The protein below binds the small molecule below.
Small molecule (SMILES): CC(=O)N[C@@H]1[C@@H](O)[C@H](O)[C@@H](CO)O[C@H]1O

Binding-site contacts:
Ligand atom O7 contacts residue ASN215 of chain 1.I at 3.9 Å.
Ligand atom C8 contacts residue ASN215 of chain 1.I at 4.5 Å.
Ligand atom C1 contacts residue ASN215 of chain 1.I at 1.4 Å.
Ligand atom O7 contacts residue LEU16 of chain 1.I at 4.2 Å.
Ligand atom C7 contacts residue ARG15 of chain 1.I at 4.5 Å.
Ligand atom O5 contacts residue ASN215 of chain 1.I at 2.3 Å (h-bond).
Ligand atom C2 contacts residue ASN215 of chain 1.I at 2.5 Å.
Ligand atom C5 contacts residue TYR13 of chain 1.I at 4.1 Å (hydrophobic).
Ligand atom O6 contacts residue TYR13 of chain 1.I at 4.0 Å.
Ligand atom C8 contacts residue LEU16 of chain 1.I at 4.0 Å (hydrophobic).
Ligand atom C8 contacts residue PRO14 of chain 1.I at 3.5 Å (hydrophobic).
Ligand atom C2 contacts residue PRO14 of chain 1.I at 3.8 Å (hydrophobic).
Ligand atom C4 contacts residue ASN215 of chain 1.I at 4.2 Å.
Ligand atom C7 contacts residue PRO14 of chain 1.I at 3.7 Å (hydrophobic).
Ligand atom O5 contacts residue TYR13 of chain 1.I at 4.3 Å.
Ligand atom C5 contacts residue ASN215 of chain 1.I at 3.6 Å.
Ligand atom C3 contacts residue ASN215 of chain 1.I at 3.9 Å.
Ligand atom N2 contacts residue ARG15 of chain 1.I at 4.2 Å.
Ligand atom N2 contacts residue PRO14 of chain 1.I at 2.9 Å (h-bond).
Ligand atom C1 contacts residue PRO14 of chain 1.I at 3.9 Å (hydrophobic).
Ligand atom N2 contacts residue ASN215 of chain 1.I at 2.9 Å (h-bond).
Ligand atom C1 contacts residue TYR13 of chain 1.I at 4.2 Å (hydrophobic).
Ligand atom C7 contacts residue LEU16 of chain 1.I at 4.3 Å (hydrophobic).
Ligand atom C8 contacts residue ARG15 of chain 1.I at 3.8 Å.
Ligand atom C3 contacts residue PRO14 of chain 1.I at 4.1 Å (hydrophobic).
Ligand atom C7 contacts residue ASN215 of chain 1.I at 3.5 Å.

Sequence of chain 1.I:
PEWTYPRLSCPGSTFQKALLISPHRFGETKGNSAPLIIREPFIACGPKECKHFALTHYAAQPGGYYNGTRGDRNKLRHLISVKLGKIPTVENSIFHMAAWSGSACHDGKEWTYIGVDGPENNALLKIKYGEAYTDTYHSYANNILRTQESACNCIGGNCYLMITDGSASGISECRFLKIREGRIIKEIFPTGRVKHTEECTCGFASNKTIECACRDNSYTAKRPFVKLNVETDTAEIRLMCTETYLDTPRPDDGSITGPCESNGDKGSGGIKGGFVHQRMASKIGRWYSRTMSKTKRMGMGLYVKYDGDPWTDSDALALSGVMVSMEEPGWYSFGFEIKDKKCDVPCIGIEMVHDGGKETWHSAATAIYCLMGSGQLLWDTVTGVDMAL